Sequence of chain 51.A:
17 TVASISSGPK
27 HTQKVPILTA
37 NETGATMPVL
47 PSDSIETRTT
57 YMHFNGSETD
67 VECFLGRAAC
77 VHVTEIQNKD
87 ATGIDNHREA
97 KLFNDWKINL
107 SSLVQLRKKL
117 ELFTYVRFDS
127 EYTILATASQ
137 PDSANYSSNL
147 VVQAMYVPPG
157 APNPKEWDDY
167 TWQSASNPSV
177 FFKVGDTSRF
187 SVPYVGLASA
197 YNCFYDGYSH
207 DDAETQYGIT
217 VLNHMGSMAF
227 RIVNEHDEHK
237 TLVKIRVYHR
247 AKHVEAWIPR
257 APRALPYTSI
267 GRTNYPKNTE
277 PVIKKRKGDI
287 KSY

Binding-site contacts:
Ligand atom C3B contacts residue ALA24 of chain 51.C at 4.0 Å (hydrophobic).
Ligand atom O1A contacts residue MET224 of chain 51.A at 3.9 Å.
Ligand atom C5 contacts residue MET221 of chain 51.A at 3.9 Å (hydrophobic).
Ligand atom N2 contacts residue ASN219 of chain 51.A at 3.5 Å (h-bond).
Ligand atom C4A contacts residue SER175 of chain 51.A at 3.6 Å.
Ligand atom C31 contacts residue TYR197 of chain 51.A at 3.6 Å (hydrophobic).
Ligand atom O1A contacts residue PHE186 of chain 51.A at 3.4 Å.
Ligand atom C4A contacts residue ALA150 of chain 51.A at 3.9 Å (hydrophobic).
Ligand atom N3A contacts residue ALA24 of chain 51.C at 3.8 Å.
Ligand atom CL2 contacts residue MET224 of chain 51.A at 3.2 Å.
Ligand atom CL1 contacts residue VAL188 of chain 51.A at 3.7 Å.
Ligand atom CL2 contacts residue TYR128 of chain 51.A at 3.4 Å.
Ligand atom CL1 contacts residue LEU25 of chain 51.C at 3.5 Å.
Ligand atom C2C contacts residue ILE104 of chain 51.A at 3.9 Å (hydrophobic).
Ligand atom O1B contacts residue VAL188 of chain 51.A at 3.8 Å.
Ligand atom C5B contacts residue PHE186 of chain 51.A at 3.8 Å (hydrophobic).
Ligand atom C4C contacts residue VAL191 of chain 51.A at 3.7 Å (hydrophobic).
Ligand atom C31 contacts residue ASN219 of chain 51.A at 3.7 Å.
Ligand atom C4A contacts residue PRO174 of chain 51.A at 3.2 Å (hydrophobic).
Ligand atom C2C contacts residue MET221 of chain 51.A at 3.3 Å (hydrophobic).
Ligand atom C3C contacts residue TYR128 of chain 51.A at 3.8 Å (hydrophobic).
Ligand atom O1 contacts residue MET221 of chain 51.A at 3.4 Å (h-bond).
Ligand atom N2 contacts residue MET221 of chain 51.A at 3.9 Å.
Ligand atom C5 contacts residue LEU106 of chain 51.A at 3.7 Å (hydrophobic).
Ligand atom C1C contacts residue LEU106 of chain 51.A at 3.9 Å (hydrophobic).
Ligand atom C4A contacts residue VAL176 of chain 51.A at 3.9 Å (hydrophobic).
Ligand atom C4B contacts residue TYR152 of chain 51.A at 3.7 Å (hydrophobic).
Ligand atom C3C contacts residue ILE104 of chain 51.A at 3.6 Å (hydrophobic).
Ligand atom CL2 contacts residue ILE104 of chain 51.A at 3.4 Å.
Ligand atom C3B contacts residue TYR152 of chain 51.A at 3.9 Å (hydrophobic).
Ligand atom C1C contacts residue TYR128 of chain 51.A at 3.6 Å (hydrophobic).
Ligand atom C5B contacts residue MET224 of chain 51.A at 3.8 Å (hydrophobic).
Ligand atom C5A contacts residue VAL176 of chain 51.A at 3.8 Å (hydrophobic).
Ligand atom C5A contacts residue ALA150 of chain 51.A at 3.4 Å (hydrophobic).
Ligand atom C2A contacts residue PHE186 of chain 51.A at 3.6 Å (hydrophobic).
Ligand atom C4 contacts residue TYR197 of chain 51.A at 3.6 Å (hydrophobic).
Ligand atom C5C contacts residue TYR152 of chain 51.A at 3.8 Å (hydrophobic).
Ligand atom C4B contacts residue PHE186 of chain 51.A at 3.6 Å (hydrophobic).
Ligand atom N3A contacts residue PRO174 of chain 51.A at 3.3 Å (h-bond).
Ligand atom O1 contacts residue LEU106 of chain 51.A at 3.7 Å.

This small molecule binds to this protein.
Small molecule (SMILES): Cc1cc(CCCCCOc2c(Cl)cc(C3=NCCO3)cc2Cl)on1

Sequence of chain 51.C:
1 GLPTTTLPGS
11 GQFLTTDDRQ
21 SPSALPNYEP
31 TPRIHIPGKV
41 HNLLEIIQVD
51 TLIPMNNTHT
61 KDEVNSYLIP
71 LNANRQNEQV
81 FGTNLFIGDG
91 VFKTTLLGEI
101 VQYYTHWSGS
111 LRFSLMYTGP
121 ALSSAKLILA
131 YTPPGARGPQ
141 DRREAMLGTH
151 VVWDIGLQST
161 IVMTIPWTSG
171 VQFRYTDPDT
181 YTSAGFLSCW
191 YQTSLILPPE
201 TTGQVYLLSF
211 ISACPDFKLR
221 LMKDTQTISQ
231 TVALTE

Sequence of chain 52.C:
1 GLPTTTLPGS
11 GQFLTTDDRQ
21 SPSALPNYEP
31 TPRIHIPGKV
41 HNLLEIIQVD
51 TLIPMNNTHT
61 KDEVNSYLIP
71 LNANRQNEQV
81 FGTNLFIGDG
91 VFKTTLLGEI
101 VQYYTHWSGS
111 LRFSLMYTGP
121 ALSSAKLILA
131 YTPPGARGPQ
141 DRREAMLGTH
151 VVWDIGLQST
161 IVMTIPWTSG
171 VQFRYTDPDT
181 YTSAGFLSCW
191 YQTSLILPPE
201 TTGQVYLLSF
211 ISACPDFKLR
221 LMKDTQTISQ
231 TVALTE